Sequence of chain 1.A:
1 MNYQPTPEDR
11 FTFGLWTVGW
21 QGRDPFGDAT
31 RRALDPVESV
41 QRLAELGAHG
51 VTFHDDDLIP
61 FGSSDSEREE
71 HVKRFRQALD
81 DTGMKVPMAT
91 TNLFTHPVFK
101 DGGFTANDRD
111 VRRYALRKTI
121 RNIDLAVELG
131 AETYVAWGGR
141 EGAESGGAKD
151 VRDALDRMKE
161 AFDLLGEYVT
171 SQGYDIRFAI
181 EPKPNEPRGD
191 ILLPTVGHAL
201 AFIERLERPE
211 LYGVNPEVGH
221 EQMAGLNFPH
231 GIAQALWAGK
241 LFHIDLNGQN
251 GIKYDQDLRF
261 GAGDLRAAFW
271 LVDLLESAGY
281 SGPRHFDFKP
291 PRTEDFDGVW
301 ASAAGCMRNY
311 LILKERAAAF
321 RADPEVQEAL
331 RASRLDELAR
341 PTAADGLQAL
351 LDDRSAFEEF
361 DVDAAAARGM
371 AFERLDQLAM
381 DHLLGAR

Binding-site contacts:
Ligand atom O5 contacts residue TRP137 of chain 3.A at 3.6 Å.
Ligand atom C6 contacts residue GLU181 of chain 3.A at 4.2 Å.
Ligand atom C4 contacts residue TRP137 of chain 3.A at 4.4 Å (hydrophobic).
Ligand atom O4 contacts residue GLU181 of chain 3.A at 2.5 Å (salt-bridge).
Ligand atom C5 contacts residue GLU181 of chain 3.A at 4.3 Å.
Ligand atom O3 contacts residue GLU181 of chain 3.A at 2.9 Å (salt-bridge).
Ligand atom C4 contacts residue MN1 of chain 3.D at 3.2 Å.
Ligand atom C5 contacts residue TRP16 of chain 3.A at 3.8 Å (hydrophobic).
Ligand atom O3 contacts residue MN1 of chain 3.D at 2.5 Å.
Ligand atom C4 contacts residue GLU181 of chain 3.A at 3.3 Å.
Ligand atom C3 contacts residue GLU181 of chain 3.A at 4.0 Å.
Ligand atom O3 contacts residue HIS220 of chain 3.A at 3.3 Å.
Ligand atom O6 contacts residue GLU181 of chain 3.A at 3.2 Å (salt-bridge).
Ligand atom O6 contacts residue THR90 of chain 3.A at 3.7 Å.
Ligand atom O2 contacts residue TRP137 of chain 3.A at 3.7 Å.
Ligand atom C1 contacts residue TRP137 of chain 3.A at 3.5 Å (hydrophobic).
Ligand atom C2 contacts residue TRP137 of chain 3.A at 3.4 Å (hydrophobic).
Ligand atom C2 contacts residue PHE26 of chain 1.A at 4.4 Å (hydrophobic).
Ligand atom O3 contacts residue GLU217 of chain 3.A at 3.4 Å (salt-bridge).
Ligand atom O6 contacts residue HIS54 of chain 3.A at 4.3 Å.
Ligand atom C4 contacts residue ASP287 of chain 3.A at 3.5 Å.
Ligand atom C6 contacts residue THR90 of chain 3.A at 3.9 Å.
Ligand atom O4 contacts residue MN1 of chain 3.D at 2.4 Å.
Ligand atom O6 contacts residue VAL135 of chain 3.A at 3.4 Å.
Ligand atom O6 contacts residue TRP137 of chain 3.A at 3.4 Å.
Ligand atom C6 contacts residue HIS54 of chain 3.A at 3.0 Å.
Ligand atom C2 contacts residue ASP287 of chain 3.A at 4.4 Å.
Ligand atom C5 contacts residue HIS54 of chain 3.A at 3.4 Å.
Ligand atom C1 contacts residue HIS54 of chain 3.A at 3.8 Å.
Ligand atom C6 contacts residue TRP137 of chain 3.A at 4.0 Å (hydrophobic).
Ligand atom O4 contacts residue ASP245 of chain 3.A at 3.1 Å (salt-bridge).
Ligand atom O4 contacts residue TRP16 of chain 3.A at 4.2 Å.
Ligand atom O5 contacts residue PHE94 of chain 3.A at 3.8 Å.
Ligand atom O5 contacts residue HIS54 of chain 3.A at 2.9 Å (h-bond).
Ligand atom O3 contacts residue ASP287 of chain 3.A at 3.0 Å (salt-bridge).
Ligand atom C1 contacts residue PHE94 of chain 3.A at 3.7 Å (hydrophobic).
Ligand atom C3 contacts residue ASP287 of chain 3.A at 3.0 Å.
Ligand atom O2 contacts residue PHE26 of chain 1.A at 3.1 Å.
Ligand atom C3 contacts residue MN1 of chain 3.D at 3.1 Å.
Ligand atom O4 contacts residue ASP287 of chain 3.A at 3.1 Å (salt-bridge).

This protein binds this small molecule.
Small molecule (SMILES): OC[C@H]1OC[C@H](O)[C@@H](O)[C@@H]1O

Sequence of chain 3.A:
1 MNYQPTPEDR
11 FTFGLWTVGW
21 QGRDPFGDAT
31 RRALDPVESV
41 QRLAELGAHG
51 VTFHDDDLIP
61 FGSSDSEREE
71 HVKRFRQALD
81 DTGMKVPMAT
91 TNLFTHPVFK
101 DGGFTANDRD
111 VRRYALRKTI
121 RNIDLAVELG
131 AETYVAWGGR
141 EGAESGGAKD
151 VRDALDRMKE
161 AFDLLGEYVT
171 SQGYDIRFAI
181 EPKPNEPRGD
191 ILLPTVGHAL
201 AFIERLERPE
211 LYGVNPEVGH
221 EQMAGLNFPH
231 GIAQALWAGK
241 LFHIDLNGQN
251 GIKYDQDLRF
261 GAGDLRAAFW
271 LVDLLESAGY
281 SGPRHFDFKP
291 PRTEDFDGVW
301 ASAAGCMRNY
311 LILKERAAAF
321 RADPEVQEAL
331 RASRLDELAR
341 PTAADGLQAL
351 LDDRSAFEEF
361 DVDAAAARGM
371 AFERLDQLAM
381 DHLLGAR